This protein binds this small molecule.
Small molecule (SMILES): CC(=O)N[C@@H]1[C@@H](O)[C@H](O)[C@@H](CO)O[C@H]1O

Sequence of chain 1.B:
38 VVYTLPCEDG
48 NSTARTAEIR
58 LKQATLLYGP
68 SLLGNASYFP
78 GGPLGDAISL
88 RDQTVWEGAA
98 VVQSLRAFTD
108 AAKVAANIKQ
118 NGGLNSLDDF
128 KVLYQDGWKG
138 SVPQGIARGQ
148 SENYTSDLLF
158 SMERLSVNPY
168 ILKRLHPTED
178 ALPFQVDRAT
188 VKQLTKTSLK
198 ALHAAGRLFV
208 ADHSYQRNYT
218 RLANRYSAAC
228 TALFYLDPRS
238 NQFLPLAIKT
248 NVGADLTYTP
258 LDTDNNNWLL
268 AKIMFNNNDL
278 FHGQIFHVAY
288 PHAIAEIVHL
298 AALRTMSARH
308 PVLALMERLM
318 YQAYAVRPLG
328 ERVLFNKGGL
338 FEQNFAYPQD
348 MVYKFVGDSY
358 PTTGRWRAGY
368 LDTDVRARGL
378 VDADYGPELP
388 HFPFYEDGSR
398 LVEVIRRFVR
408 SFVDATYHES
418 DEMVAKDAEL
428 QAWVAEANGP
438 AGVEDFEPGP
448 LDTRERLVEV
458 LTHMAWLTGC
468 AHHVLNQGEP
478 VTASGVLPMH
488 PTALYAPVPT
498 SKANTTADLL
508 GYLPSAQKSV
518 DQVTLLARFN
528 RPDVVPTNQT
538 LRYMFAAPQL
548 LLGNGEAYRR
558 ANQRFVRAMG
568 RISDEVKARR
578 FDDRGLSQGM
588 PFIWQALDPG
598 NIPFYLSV

Binding-site contacts:
Ligand atom C8 contacts residue TYR350 of chain 1.B at 4.3 Å (hydrophobic).
Ligand atom O5 contacts residue ASN72 of chain 1.B at 2.3 Å (h-bond).
Ligand atom C3 contacts residue ASN72 of chain 1.B at 3.8 Å.
Ligand atom C4 contacts residue ASN72 of chain 1.B at 4.2 Å.
Ligand atom O7 contacts residue TYR350 of chain 1.B at 4.5 Å.
Ligand atom C5 contacts residue ASN72 of chain 1.B at 3.6 Å.
Ligand atom C1 contacts residue ASN72 of chain 1.B at 1.4 Å.
Ligand atom C7 contacts residue ASN72 of chain 1.B at 3.4 Å.
Ligand atom O7 contacts residue ASN72 of chain 1.B at 3.3 Å (h-bond).
Ligand atom O6 contacts residue ASN72 of chain 1.B at 4.4 Å.
Ligand atom N2 contacts residue ASN72 of chain 1.B at 3.0 Å (h-bond).
Ligand atom C2 contacts residue ASN72 of chain 1.B at 2.5 Å.